Sequence of chain 1.A:
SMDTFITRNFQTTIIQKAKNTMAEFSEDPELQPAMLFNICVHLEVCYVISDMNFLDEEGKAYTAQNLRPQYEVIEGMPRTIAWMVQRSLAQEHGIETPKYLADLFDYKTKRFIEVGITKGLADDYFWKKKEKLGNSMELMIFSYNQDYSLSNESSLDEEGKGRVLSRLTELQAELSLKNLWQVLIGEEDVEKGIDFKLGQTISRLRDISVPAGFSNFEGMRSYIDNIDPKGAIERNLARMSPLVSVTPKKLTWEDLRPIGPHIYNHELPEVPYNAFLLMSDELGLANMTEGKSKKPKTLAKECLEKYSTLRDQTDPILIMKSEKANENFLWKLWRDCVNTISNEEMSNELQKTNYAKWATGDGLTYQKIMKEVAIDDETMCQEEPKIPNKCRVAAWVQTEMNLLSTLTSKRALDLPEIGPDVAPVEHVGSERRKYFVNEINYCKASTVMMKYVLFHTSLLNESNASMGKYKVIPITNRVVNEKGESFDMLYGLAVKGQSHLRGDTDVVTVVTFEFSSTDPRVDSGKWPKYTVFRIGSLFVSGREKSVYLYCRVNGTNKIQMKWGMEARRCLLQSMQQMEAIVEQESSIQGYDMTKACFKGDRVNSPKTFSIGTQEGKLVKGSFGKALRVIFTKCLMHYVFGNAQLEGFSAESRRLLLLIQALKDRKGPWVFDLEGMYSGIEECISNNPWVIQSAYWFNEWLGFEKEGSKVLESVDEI

This small molecule binds to this protein.
Small molecule (SMILES): C[C@@H](O)[C@H](NC(=O)[C@@H]1CCCN1C(=O)[C@H](CO)NC(=O)[C@H](Cc1ccc(O)cc1)NC(=O)[C@@H](N)CO)C(=O)N[C@@H](COP(=O)(O)O)C(=O)N1CCC[C@H]1C=O

Binding-site contacts:
Ligand atom P contacts residue LYS645 of chain 1.A at 4.0 Å.
Ligand atom OG contacts residue ARG648 of chain 1.A at 4.0 Å.
Ligand atom CG contacts residue LEU427 of chain 1.A at 3.5 Å (hydrophobic).
Ligand atom CD contacts residue LYS645 of chain 1.A at 3.4 Å.
Ligand atom O1P contacts residue ARG648 of chain 1.A at 2.5 Å (salt-bridge).
Ligand atom CB contacts residue LEU427 of chain 1.A at 4.0 Å (hydrophobic).
Ligand atom O contacts residue ARG648 of chain 1.A at 4.0 Å.
Ligand atom C contacts residue LEU427 of chain 1.A at 3.4 Å (hydrophobic).
Ligand atom CG contacts residue LYS645 of chain 1.A at 3.5 Å.
Ligand atom CE2 contacts residue GLU459 of chain 1.A at 3.2 Å.
Ligand atom O1P contacts residue LYS645 of chain 1.A at 3.5 Å.
Ligand atom CG contacts residue TYR462 of chain 1.A at 3.9 Å (hydrophobic).
Ligand atom CB contacts residue LYS454 of chain 1.A at 3.5 Å.
Ligand atom CD2 contacts residue LYS454 of chain 1.A at 4.2 Å.
Ligand atom O contacts residue ASN458 of chain 1.A at 3.8 Å.
Ligand atom CD contacts residue TYR462 of chain 1.A at 3.8 Å (hydrophobic).
Ligand atom P contacts residue ARG648 of chain 1.A at 4.0 Å.
Ligand atom CB contacts residue GLU459 of chain 1.A at 3.5 Å.
Ligand atom O2P contacts residue THR426 of chain 1.A at 3.8 Å.
Ligand atom O contacts residue LEU427 of chain 1.A at 3.9 Å.
Ligand atom CG contacts residue ASN458 of chain 1.A at 4.1 Å.
Ligand atom CG contacts residue TYR455 of chain 1.A at 3.8 Å (hydrophobic).
Ligand atom CE1 contacts residue LYS619 of chain 1.A at 4.0 Å.
Ligand atom CE1 contacts residue TYR455 of chain 1.A at 3.9 Å (hydrophobic).
Ligand atom CB contacts residue LEU427 of chain 1.A at 3.7 Å (hydrophobic).
Ligand atom OH contacts residue PHE618 of chain 1.A at 3.8 Å.
Ligand atom N contacts residue LEU427 of chain 1.A at 3.5 Å.
Ligand atom CA contacts residue LEU427 of chain 1.A at 3.7 Å (hydrophobic).
Ligand atom CE2 contacts residue TYR455 of chain 1.A at 3.9 Å (hydrophobic).
Ligand atom CD1 contacts residue LYS619 of chain 1.A at 3.9 Å.
Ligand atom OG contacts residue LYS645 of chain 1.A at 3.5 Å.
Ligand atom OH contacts residue GLU459 of chain 1.A at 2.6 Å (salt-bridge).
Ligand atom CB contacts residue TYR455 of chain 1.A at 4.1 Å (hydrophobic).
Ligand atom N contacts residue LEU427 of chain 1.A at 4.0 Å.
Ligand atom CD1 contacts residue TYR455 of chain 1.A at 3.4 Å (hydrophobic).
Ligand atom O3P contacts residue LYS645 of chain 1.A at 3.4 Å.
Ligand atom C contacts residue LEU427 of chain 1.A at 3.6 Å (hydrophobic).
Ligand atom CZ contacts residue GLU459 of chain 1.A at 3.3 Å.
Ligand atom CD2 contacts residue TYR455 of chain 1.A at 3.8 Å (hydrophobic).
Ligand atom O contacts residue LEU427 of chain 1.A at 3.3 Å.